Sequence of chain 1.C:
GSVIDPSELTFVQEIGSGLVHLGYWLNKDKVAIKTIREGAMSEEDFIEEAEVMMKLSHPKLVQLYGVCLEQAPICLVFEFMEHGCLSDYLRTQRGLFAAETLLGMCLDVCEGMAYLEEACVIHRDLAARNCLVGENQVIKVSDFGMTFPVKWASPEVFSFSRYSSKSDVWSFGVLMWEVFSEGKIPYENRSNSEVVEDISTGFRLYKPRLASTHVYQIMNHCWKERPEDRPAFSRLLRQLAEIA

A protein and the small-molecule ligand that binds it are described below.
Small molecule (SMILES): CCC(O)(CC)c1ccc2c(-c3ccc(OC)cc3)c(-c3n[nH]c4ccsc34)[nH]c2c1

Binding-site contacts:
Ligand atom CAT contacts residue ALA35 of chain 1.C at 3.7 Å (hydrophobic).
Ligand atom CAY contacts residue VAL23 of chain 1.C at 3.6 Å (hydrophobic).
Ligand atom CAD contacts residue MET84 of chain 1.C at 3.6 Å (hydrophobic).
Ligand atom CAZ contacts residue GLY16 of chain 1.C at 3.7 Å.
Ligand atom NAR contacts residue LEU135 of chain 1.C at 3.8 Å.
Ligand atom CAG contacts residue ILE15 of chain 1.C at 3.7 Å (hydrophobic).
Ligand atom CAU contacts residue LEU135 of chain 1.C at 3.5 Å (hydrophobic).
Ligand atom CAP contacts residue ALA35 of chain 1.C at 3.8 Å (hydrophobic).
Ligand atom CAV contacts residue PHE81 of chain 1.C at 3.7 Å (hydrophobic).
Ligand atom CAF contacts residue MET84 of chain 1.C at 3.9 Å (hydrophobic).
Ligand atom CAI contacts residue PHE83 of chain 1.C at 3.6 Å (hydrophobic).
Ligand atom NAQ contacts residue MET84 of chain 1.C at 3.0 Å (h-bond).
Ligand atom CAD contacts residue GLY87 of chain 1.C at 3.7 Å.
Ligand atom OAL contacts residue GLU85 of chain 1.C at 2.9 Å (salt-bridge).
Ligand atom NAE contacts residue GLY87 of chain 1.C at 3.7 Å.
Ligand atom NAR contacts residue MET84 of chain 1.C at 3.5 Å (h-bond).
Ligand atom NAR contacts residue GLU82 of chain 1.C at 3.0 Å (salt-bridge).
Ligand atom CAO contacts residue HIS86 of chain 1.C at 3.6 Å.
Ligand atom NAR contacts residue ALA35 of chain 1.C at 3.4 Å.
Ligand atom NAQ contacts residue ALA35 of chain 1.C at 3.6 Å.
Ligand atom CAI contacts residue MET84 of chain 1.C at 3.4 Å (hydrophobic).
Ligand atom CAP contacts residue LEU135 of chain 1.C at 3.8 Å (hydrophobic).
Ligand atom CAZ contacts residue VAL23 of chain 1.C at 3.6 Å (hydrophobic).
Ligand atom CAH contacts residue GLY87 of chain 1.C at 3.5 Å.
Ligand atom CAU contacts residue ALA35 of chain 1.C at 3.5 Å (hydrophobic).
Ligand atom CAD contacts residue PHE83 of chain 1.C at 3.5 Å (hydrophobic).
Ligand atom NAE contacts residue MET84 of chain 1.C at 2.9 Å (h-bond).
Ligand atom CAI contacts residue GLY87 of chain 1.C at 3.4 Å.
Ligand atom CAI contacts residue ILE15 of chain 1.C at 3.6 Å (hydrophobic).
Ligand atom CBC contacts residue CYS88 of chain 1.C at 3.8 Å (hydrophobic).
Ligand atom CBB contacts residue CYS88 of chain 1.C at 3.8 Å (hydrophobic).
Ligand atom CAH contacts residue ILE15 of chain 1.C at 3.6 Å (hydrophobic).
Ligand atom NAE contacts residue ILE15 of chain 1.C at 3.8 Å.
Ligand atom NAE contacts residue PHE83 of chain 1.C at 3.4 Å.
Ligand atom CBC contacts residue LEU135 of chain 1.C at 3.5 Å (hydrophobic).
Ligand atom CAV contacts residue LEU135 of chain 1.C at 3.6 Å (hydrophobic).
Ligand atom NAQ contacts residue GLU82 of chain 1.C at 3.8 Å.
Ligand atom CAT contacts residue LEU135 of chain 1.C at 3.6 Å (hydrophobic).
Ligand atom CAA contacts residue ILE15 of chain 1.C at 3.8 Å (hydrophobic).
Ligand atom CAN contacts residue ILE15 of chain 1.C at 3.6 Å (hydrophobic).